Sequence of chain 1.E:
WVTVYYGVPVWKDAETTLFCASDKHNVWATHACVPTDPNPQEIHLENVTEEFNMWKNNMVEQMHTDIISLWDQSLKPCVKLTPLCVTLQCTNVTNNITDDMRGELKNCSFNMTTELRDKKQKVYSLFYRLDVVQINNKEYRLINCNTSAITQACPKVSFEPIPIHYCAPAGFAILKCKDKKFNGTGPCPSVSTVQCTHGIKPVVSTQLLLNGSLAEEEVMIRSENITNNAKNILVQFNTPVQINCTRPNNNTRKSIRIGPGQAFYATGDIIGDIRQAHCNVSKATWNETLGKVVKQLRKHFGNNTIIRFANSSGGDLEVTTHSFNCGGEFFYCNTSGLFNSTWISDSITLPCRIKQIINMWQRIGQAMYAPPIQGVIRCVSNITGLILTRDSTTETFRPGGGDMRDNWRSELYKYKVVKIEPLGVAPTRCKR

A protein and the small-molecule ligand that binds it are described below.
Small molecule (SMILES): CC(=O)N[C@H]1[C@H](O[C@H]2[C@H](O)[C@@H](NC(C)=O)CO[C@@H]2CO)O[C@H](CO)[C@@H](O)[C@@H]1O

Binding-site contacts:
Ligand atom O5 contacts residue ASN153 of chain 1.E at 2.5 Å (h-bond).
Ligand atom C1 contacts residue TYR170 of chain 1.E at 4.0 Å (hydrophobic).
Ligand atom O4 contacts residue TYR170 of chain 1.E at 3.7 Å.
Ligand atom C3 contacts residue TYR170 of chain 1.E at 4.1 Å (hydrophobic).
Ligand atom O7 contacts residue ASN141 of chain 1.E at 3.8 Å.
Ligand atom C8 contacts residue TYR170 of chain 1.E at 3.6 Å (hydrophobic).
Ligand atom N2 contacts residue LEU172 of chain 1.E at 4.4 Å.
Ligand atom C5 contacts residue TYR170 of chain 1.E at 4.0 Å (hydrophobic).
Ligand atom C5 contacts residue ASN153 of chain 1.E at 3.8 Å.
Ligand atom C8 contacts residue ASP325 of chain 1.E at 3.7 Å.
Ligand atom C7 contacts residue ASN153 of chain 1.E at 3.5 Å.
Ligand atom C1 contacts residue ASN153 of chain 1.E at 1.5 Å.
Ligand atom C2 contacts residue ASN153 of chain 1.E at 2.5 Å.
Ligand atom N2 contacts residue ASP325 of chain 1.E at 4.4 Å.
Ligand atom C8 contacts residue VAL139 of chain 1.E at 3.9 Å (hydrophobic).
Ligand atom C3 contacts residue ASN153 of chain 1.E at 3.9 Å.
Ligand atom N2 contacts residue ASN153 of chain 1.E at 2.9 Å (h-bond).
Ligand atom C8 contacts residue LEU172 of chain 1.E at 3.8 Å (hydrophobic).
Ligand atom C7 contacts residue TYR170 of chain 1.E at 3.8 Å (hydrophobic).
Ligand atom O7 contacts residue TYR170 of chain 1.E at 3.1 Å (h-bond).
Ligand atom O3 contacts residue ASP325 of chain 1.E at 3.9 Å.
Ligand atom C7 contacts residue LEU172 of chain 1.E at 4.4 Å (hydrophobic).
Ligand atom C4 contacts residue TYR170 of chain 1.E at 4.3 Å (hydrophobic).
Ligand atom C4 contacts residue ASN153 of chain 1.E at 4.4 Å.
Ligand atom O7 contacts residue ASN153 of chain 1.E at 3.6 Å (h-bond).
Ligand atom O5 contacts residue TYR170 of chain 1.E at 4.5 Å.